Sequence of chain 1.A:
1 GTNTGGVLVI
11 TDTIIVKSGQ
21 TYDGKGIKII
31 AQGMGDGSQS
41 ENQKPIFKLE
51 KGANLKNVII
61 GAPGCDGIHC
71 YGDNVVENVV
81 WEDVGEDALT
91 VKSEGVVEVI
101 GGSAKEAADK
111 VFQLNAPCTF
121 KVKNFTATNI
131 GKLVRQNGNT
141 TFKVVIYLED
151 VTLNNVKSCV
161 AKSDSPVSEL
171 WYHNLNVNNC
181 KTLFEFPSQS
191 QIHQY

The protein below binds the small molecule below.
Small molecule (SMILES): O=C(O)C1=C[C@H](O)[C@@H](O)[C@@H](O[C@@H]2[C@H](O)[C@@H](O)[C@@H](O)O[C@@H]2C(=O)O)O1

Binding-site contacts:
Ligand atom C6 contacts residue GLU41 of chain 1.A at 3.3 Å.
Ligand atom O3 contacts residue GLY138 of chain 1.A at 2.9 Å (h-bond).
Ligand atom O3 contacts residue ASN137 of chain 1.A at 2.9 Å (h-bond).
Ligand atom C6 contacts residue ASP109 of chain 1.A at 3.4 Å.
Ligand atom C2 contacts residue LYS110 of chain 1.A at 3.8 Å.
Ligand atom O6A contacts residue LYS132 of chain 1.A at 3.1 Å (salt-bridge).
Ligand atom O2 contacts residue GLY138 of chain 1.A at 3.3 Å.
Ligand atom O6B contacts residue GLU41 of chain 1.A at 3.4 Å (salt-bridge).
Ligand atom O6B contacts residue LYS162 of chain 1.A at 3.7 Å.
Ligand atom O6A contacts residue GLU41 of chain 1.A at 3.1 Å (salt-bridge).
Ligand atom C6 contacts residue ARG135 of chain 1.A at 3.4 Å.
Ligand atom C6 contacts residue LYS110 of chain 1.A at 3.6 Å.
Ligand atom O5 contacts residue LYS132 of chain 1.A at 3.0 Å (salt-bridge).
Ligand atom C5 contacts residue LYS110 of chain 1.A at 3.6 Å.
Ligand atom O6B contacts residue CA1 of chain 1.G at 2.7 Å.
Ligand atom C5 contacts residue LYS132 of chain 1.A at 3.7 Å.
Ligand atom C4 contacts residue GLN113 of chain 1.A at 3.7 Å.
Ligand atom O2 contacts residue ARG135 of chain 1.A at 3.4 Å (salt-bridge).
Ligand atom O6A contacts residue CA1 of chain 1.H at 2.3 Å.
Ligand atom O5 contacts residue LYS110 of chain 1.A at 2.7 Å (salt-bridge).
Ligand atom C6 contacts residue CA1 of chain 1.H at 3.3 Å.
Ligand atom O6A contacts residue DGU1 of chain 1.M at 3.5 Å (h-bond).
Ligand atom O6A contacts residue CA1 of chain 1.G at 2.5 Å.
Ligand atom O3 contacts residue GLN113 of chain 1.A at 3.1 Å (h-bond).
Ligand atom O6A contacts residue GLU86 of chain 1.A at 2.9 Å (salt-bridge).
Ligand atom O5 contacts residue ASP109 of chain 1.A at 3.6 Å (salt-bridge).
Ligand atom C2 contacts residue ASP109 of chain 1.A at 3.6 Å.
Ligand atom C4 contacts residue LYS110 of chain 1.A at 3.5 Å.
Ligand atom C4 contacts residue DGU1 of chain 1.M at 3.8 Å.
Ligand atom C5 contacts residue LYS110 of chain 1.A at 3.7 Å.
Ligand atom O6B contacts residue ARG135 of chain 1.A at 2.9 Å (salt-bridge).
Ligand atom C6 contacts residue LYS132 of chain 1.A at 3.4 Å.
Ligand atom O4 contacts residue LYS110 of chain 1.A at 3.5 Å (salt-bridge).
Ligand atom C6 contacts residue CA1 of chain 1.G at 2.9 Å.
Ligand atom C1 contacts residue ASP109 of chain 1.A at 3.4 Å.
Ligand atom O6A contacts residue LYS110 of chain 1.A at 2.8 Å (salt-bridge).
Ligand atom C1 contacts residue LYS110 of chain 1.A at 3.4 Å.
Ligand atom O6B contacts residue ASP109 of chain 1.A at 3.3 Å (salt-bridge).
Ligand atom O6A contacts residue ASP109 of chain 1.A at 3.4 Å (salt-bridge).
Ligand atom O6A contacts residue ARG135 of chain 1.A at 2.8 Å (salt-bridge).